Sequence of chain 1.A:
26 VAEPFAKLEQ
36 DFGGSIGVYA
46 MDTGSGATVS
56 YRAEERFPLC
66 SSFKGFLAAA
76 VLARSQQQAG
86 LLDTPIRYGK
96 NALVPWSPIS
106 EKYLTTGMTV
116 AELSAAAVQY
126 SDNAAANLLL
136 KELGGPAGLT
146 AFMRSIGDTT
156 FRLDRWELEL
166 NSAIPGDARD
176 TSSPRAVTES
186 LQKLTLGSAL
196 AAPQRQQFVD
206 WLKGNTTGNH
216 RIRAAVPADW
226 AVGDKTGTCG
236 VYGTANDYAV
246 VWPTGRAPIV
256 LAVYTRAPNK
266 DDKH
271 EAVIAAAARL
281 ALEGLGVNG

The protein below binds the small molecule below.
Small molecule (SMILES): O=C(Nc1nnn[nH]1)[C@H](Nc1ccccc1)c1ccccc1

Binding-site contacts:
Ligand atom C12 contacts residue THR111 of chain 1.A at 3.6 Å.
Ligand atom N10 contacts residue PRO90 of chain 1.A at 4.0 Å.
Ligand atom C14 contacts residue THR114 of chain 1.A at 4.4 Å.
Ligand atom C15 contacts residue PRO90 of chain 1.A at 4.2 Å (hydrophobic).
Ligand atom C13 contacts residue THR111 of chain 1.A at 3.0 Å.
Ligand atom C16 contacts residue PRO90 of chain 1.A at 4.0 Å (hydrophobic).
Ligand atom C13 contacts residue GLY112 of chain 1.A at 4.0 Å.
Ligand atom C09 contacts residue PRO90 of chain 1.A at 4.0 Å (hydrophobic).
Ligand atom C15 contacts residue THR114 of chain 1.A at 4.1 Å.
Ligand atom C12 contacts residue PRO90 of chain 1.A at 3.5 Å (hydrophobic).
Ligand atom C11 contacts residue PRO90 of chain 1.A at 3.7 Å (hydrophobic).
Ligand atom C17 contacts residue PRO90 of chain 1.A at 4.4 Å (hydrophobic).
Ligand atom C13 contacts residue PRO90 of chain 1.A at 3.7 Å (hydrophobic).
Ligand atom C18 contacts residue PRO90 of chain 1.A at 4.2 Å (hydrophobic).
Ligand atom C14 contacts residue PRO90 of chain 1.A at 4.1 Å (hydrophobic).
Ligand atom C14 contacts residue GLY112 of chain 1.A at 4.2 Å.
Ligand atom C14 contacts residue THR111 of chain 1.A at 4.2 Å.